Binding-site contacts:
Ligand atom C19 contacts residue LYS350 of chain 1.B at 3.6 Å.
Ligand atom C02 contacts residue ALA248 of chain 1.B at 3.5 Å (hydrophobic).
Ligand atom F29 contacts residue LYS252 of chain 1.B at 3.6 Å.
Ligand atom C17 contacts residue ASN256 of chain 1.B at 3.6 Å.
Ligand atom C07 contacts residue VAL236 of chain 1.B at 3.2 Å (hydrophobic).
Ligand atom O01 contacts residue ASP249 of chain 1.B at 3.2 Å (salt-bridge).
Ligand atom C27 contacts residue ASN101 of chain 1.A at 3.8 Å.
Ligand atom O09 contacts residue CYS239 of chain 1.B at 3.6 Å (h-bond).
Ligand atom O01 contacts residue ALA248 of chain 1.B at 3.1 Å.
Ligand atom C19 contacts residue THR179 of chain 1.A at 3.3 Å.
Ligand atom C24 contacts residue ASN256 of chain 1.B at 3.6 Å.
Ligand atom C04 contacts residue ALA248 of chain 1.B at 3.6 Å (hydrophobic).
Ligand atom O21 contacts residue ALA180 of chain 1.A at 3.5 Å.
Ligand atom C13 contacts residue ALA314 of chain 1.B at 3.6 Å (hydrophobic).
Ligand atom C08 contacts residue CYS239 of chain 1.B at 3.6 Å (hydrophobic).
Ligand atom F29 contacts residue LEU246 of chain 1.B at 3.5 Å.
Ligand atom C20 contacts residue ASN256 of chain 1.B at 3.6 Å.
Ligand atom O12 contacts residue ALA315 of chain 1.B at 3.8 Å.
Ligand atom F29 contacts residue ALA248 of chain 1.B at 3.5 Å.
Ligand atom C23 contacts residue ASN348 of chain 1.B at 3.6 Å.
Ligand atom C28 contacts residue LEU246 of chain 1.B at 3.7 Å (hydrophobic).
Ligand atom C26 contacts residue ASN256 of chain 1.B at 3.4 Å.
Ligand atom C10 contacts residue ILE368 of chain 1.B at 3.4 Å (hydrophobic).
Ligand atom C05 contacts residue CYS239 of chain 1.B at 3.7 Å (hydrophobic).
Ligand atom C22 contacts residue ASN256 of chain 1.B at 3.6 Å.
Ligand atom C04 contacts residue LEU253 of chain 1.B at 3.7 Å (hydrophobic).
Ligand atom O21 contacts residue VAL181 of chain 1.A at 2.8 Å (h-bond).
Ligand atom C03 contacts residue ALA248 of chain 1.B at 3.7 Å (hydrophobic).
Ligand atom C26 contacts residue THR179 of chain 1.A at 3.6 Å.
Ligand atom C07 contacts residue LEU240 of chain 1.B at 3.6 Å (hydrophobic).
Ligand atom C14 contacts residue LEU246 of chain 1.B at 3.7 Å (hydrophobic).
Ligand atom C24 contacts residue MET257 of chain 1.B at 3.7 Å (hydrophobic).
Ligand atom C20 contacts residue LYS350 of chain 1.B at 3.4 Å.
Ligand atom C22 contacts residue LYS350 of chain 1.B at 3.5 Å.
Ligand atom C19 contacts residue ASN256 of chain 1.B at 3.4 Å.
Ligand atom C25 contacts residue ASN256 of chain 1.B at 3.5 Å.
Ligand atom O01 contacts residue LEU253 of chain 1.B at 3.8 Å.
Ligand atom C18 contacts residue ASN256 of chain 1.B at 3.4 Å.
Ligand atom C13 contacts residue LYS350 of chain 1.B at 3.5 Å.
Ligand atom O06 contacts residue VAL236 of chain 1.B at 3.3 Å (h-bond).

Sequence of chain 1.B:
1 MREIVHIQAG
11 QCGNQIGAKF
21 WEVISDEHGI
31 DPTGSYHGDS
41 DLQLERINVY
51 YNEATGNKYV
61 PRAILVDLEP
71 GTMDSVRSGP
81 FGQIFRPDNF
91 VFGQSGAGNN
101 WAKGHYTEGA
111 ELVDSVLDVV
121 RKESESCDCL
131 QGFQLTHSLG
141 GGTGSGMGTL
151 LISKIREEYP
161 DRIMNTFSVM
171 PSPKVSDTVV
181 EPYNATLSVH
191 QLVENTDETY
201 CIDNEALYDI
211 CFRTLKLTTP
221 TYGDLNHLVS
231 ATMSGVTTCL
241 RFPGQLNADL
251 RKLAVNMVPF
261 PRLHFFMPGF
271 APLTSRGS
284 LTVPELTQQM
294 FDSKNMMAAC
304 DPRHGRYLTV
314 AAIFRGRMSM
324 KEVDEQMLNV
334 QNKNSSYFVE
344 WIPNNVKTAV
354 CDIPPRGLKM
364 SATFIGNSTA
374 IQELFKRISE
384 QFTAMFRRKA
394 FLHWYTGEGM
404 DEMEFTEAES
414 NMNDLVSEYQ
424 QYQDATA

This protein binds this small molecule.
Small molecule (SMILES): COc1cc(C(=O)c2nc(-c3ccc(C)c(O)c3)ccc2F)cc(OC)c1OC

Sequence of chain 1.A:
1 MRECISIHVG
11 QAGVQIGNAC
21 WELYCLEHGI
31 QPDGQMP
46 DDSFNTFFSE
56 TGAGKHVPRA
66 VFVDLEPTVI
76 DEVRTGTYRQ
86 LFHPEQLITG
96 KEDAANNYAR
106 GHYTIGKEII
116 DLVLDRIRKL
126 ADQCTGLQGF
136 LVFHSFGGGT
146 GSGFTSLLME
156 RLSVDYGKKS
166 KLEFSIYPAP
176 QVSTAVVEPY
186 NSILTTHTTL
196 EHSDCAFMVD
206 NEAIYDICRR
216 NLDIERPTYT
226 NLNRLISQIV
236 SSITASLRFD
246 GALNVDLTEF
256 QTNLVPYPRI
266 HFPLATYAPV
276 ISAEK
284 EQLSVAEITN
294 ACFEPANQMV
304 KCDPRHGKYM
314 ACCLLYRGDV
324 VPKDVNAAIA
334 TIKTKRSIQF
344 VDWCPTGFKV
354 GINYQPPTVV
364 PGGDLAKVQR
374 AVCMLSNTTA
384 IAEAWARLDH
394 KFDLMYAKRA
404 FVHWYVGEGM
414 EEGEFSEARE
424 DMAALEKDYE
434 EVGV